The small molecule below binds the protein below.
Small molecule (SMILES): C[C@H](O)CCO

Sequence of chain 1.B:
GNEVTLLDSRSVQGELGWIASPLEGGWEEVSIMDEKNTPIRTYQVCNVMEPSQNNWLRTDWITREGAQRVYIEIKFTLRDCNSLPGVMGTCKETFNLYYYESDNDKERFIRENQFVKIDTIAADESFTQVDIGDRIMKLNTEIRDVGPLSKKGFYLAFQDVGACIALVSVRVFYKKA

Binding-site contacts:
Ligand atom C1 contacts residue ILE145 of chain 1.B at 3.7 Å (hydrophobic).
Ligand atom O1 contacts residue TYR73 of chain 1.B at 4.0 Å.
Ligand atom O3 contacts residue ARG146 of chain 1.B at 4.0 Å.
Ligand atom O1 contacts residue ILE145 of chain 1.B at 4.0 Å.
Ligand atom C2 contacts residue ILE145 of chain 1.B at 3.3 Å (hydrophobic).
Ligand atom O1 contacts residue ARG146 of chain 1.B at 4.4 Å.
Ligand atom C1 contacts residue ARG146 of chain 1.B at 4.0 Å.
Ligand atom C3 contacts residue ARG146 of chain 1.B at 4.0 Å.
Ligand atom C4 contacts residue ILE145 of chain 1.B at 3.9 Å (hydrophobic).
Ligand atom O1 contacts residue ASP147 of chain 1.B at 3.2 Å (salt-bridge).
Ligand atom O3 contacts residue ILE145 of chain 1.B at 4.0 Å.
Ligand atom C1 contacts residue ASP147 of chain 1.B at 3.1 Å.
Ligand atom C4 contacts residue ARG146 of chain 1.B at 4.3 Å.
Ligand atom C3 contacts residue ILE145 of chain 1.B at 3.0 Å (hydrophobic).